The small molecule below binds the protein below.
Small molecule (SMILES): CC(=O)N[C@H]1[C@H](O[C@H]2[C@H](O)[C@@H](NC(C)=O)CO[C@@H]2CO)O[C@H](CO)[C@@H](O[C@H]2O[C@H](CO[C@H]3O[C@H](CO)[C@@H](O)[C@H](O)[C@@H]3O)[C@@H](O)[C@H](O[C@H]3O[C@H](CO)[C@@H](O)[C@H](O)[C@@H]3O)[C@@H]2O)[C@@H]1O

Binding-site contacts:
Ligand atom C3 contacts residue TYR114 of chain 1.C at 3.8 Å (hydrophobic).
Ligand atom C6 contacts residue VAL136 of chain 1.C at 4.3 Å (hydrophobic).
Ligand atom O4 contacts residue TYR114 of chain 1.C at 3.7 Å.
Ligand atom C5 contacts residue ASN169 of chain 1.C at 3.6 Å.
Ligand atom C5 contacts residue TYR114 of chain 1.C at 3.7 Å (hydrophobic).
Ligand atom N2 contacts residue ASN169 of chain 1.C at 3.2 Å (h-bond).
Ligand atom O5 contacts residue GLN167 of chain 1.C at 3.8 Å.
Ligand atom C7 contacts residue ASN169 of chain 1.C at 3.5 Å.
Ligand atom C4 contacts residue VAL136 of chain 1.C at 4.4 Å (hydrophobic).
Ligand atom C1 contacts residue TYR114 of chain 1.C at 4.2 Å (hydrophobic).
Ligand atom C1 contacts residue ASN169 of chain 1.C at 1.5 Å.
Ligand atom O5 contacts residue VAL136 of chain 1.C at 4.1 Å.
Ligand atom N2 contacts residue THR171 of chain 1.C at 4.5 Å.
Ligand atom C7 contacts residue THR171 of chain 1.C at 4.4 Å.
Ligand atom C4 contacts residue ASN169 of chain 1.C at 4.2 Å.
Ligand atom C1 contacts residue GLN167 of chain 1.C at 3.7 Å.
Ligand atom C5 contacts residue TYR114 of chain 1.C at 4.5 Å (hydrophobic).
Ligand atom C3 contacts residue VAL136 of chain 1.C at 4.4 Å (hydrophobic).
Ligand atom C5 contacts residue VAL136 of chain 1.C at 4.5 Å (hydrophobic).
Ligand atom C4 contacts residue TYR114 of chain 1.C at 4.4 Å (hydrophobic).
Ligand atom O3 contacts residue ASN169 of chain 1.C at 4.3 Å.
Ligand atom O7 contacts residue ASN169 of chain 1.C at 3.2 Å (h-bond).
Ligand atom O5 contacts residue ASN169 of chain 1.C at 2.4 Å (h-bond).
Ligand atom C8 contacts residue THR171 of chain 1.C at 3.9 Å.
Ligand atom C8 contacts residue ASN169 of chain 1.C at 4.3 Å.
Ligand atom O5 contacts residue TYR114 of chain 1.C at 3.4 Å.
Ligand atom C3 contacts residue ASN169 of chain 1.C at 3.8 Å.
Ligand atom C2 contacts residue TYR114 of chain 1.C at 3.8 Å (hydrophobic).
Ligand atom O3 contacts residue VAL136 of chain 1.C at 3.3 Å.
Ligand atom O6 contacts residue TYR114 of chain 1.C at 2.9 Å (h-bond).
Ligand atom C6 contacts residue GLN167 of chain 1.C at 3.8 Å.
Ligand atom C8 contacts residue ASP137 of chain 1.C at 3.5 Å.
Ligand atom C2 contacts residue ASN169 of chain 1.C at 2.5 Å.
Ligand atom C4 contacts residue TYR114 of chain 1.C at 4.2 Å (hydrophobic).
Ligand atom C5 contacts residue GLN167 of chain 1.C at 3.8 Å.
Ligand atom C6 contacts residue TYR114 of chain 1.C at 3.5 Å (hydrophobic).

Sequence of chain 1.C:
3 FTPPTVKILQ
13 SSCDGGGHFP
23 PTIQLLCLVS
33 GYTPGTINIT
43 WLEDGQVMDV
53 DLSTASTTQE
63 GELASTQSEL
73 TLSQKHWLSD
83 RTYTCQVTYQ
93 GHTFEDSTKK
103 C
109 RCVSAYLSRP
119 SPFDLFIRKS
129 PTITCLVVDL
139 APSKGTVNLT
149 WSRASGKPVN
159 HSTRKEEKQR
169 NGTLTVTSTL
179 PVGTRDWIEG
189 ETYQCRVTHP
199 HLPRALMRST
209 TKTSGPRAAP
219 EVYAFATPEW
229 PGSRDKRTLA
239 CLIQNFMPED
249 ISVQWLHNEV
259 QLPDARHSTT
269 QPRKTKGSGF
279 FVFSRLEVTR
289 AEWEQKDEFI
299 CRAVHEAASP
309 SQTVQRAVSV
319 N